Binding-site contacts:
Ligand atom OG contacts residue ARG46 of chain 26.V at 3.2 Å.
Ligand atom CE1 contacts residue ARG46 of chain 26.V at 3.7 Å.
Ligand atom O contacts residue ALA874 of chain 26.X at 3.7 Å.
Ligand atom N contacts residue ARG666 of chain 26.X at 3.4 Å.
Ligand atom C contacts residue ARG666 of chain 26.X at 3.7 Å.
Ligand atom N contacts residue ARG46 of chain 26.V at 3.9 Å.
Ligand atom CB contacts residue ASN47 of chain 26.V at 3.7 Å.
Ligand atom CD1 contacts residue ARG46 of chain 26.V at 3.9 Å.
Ligand atom CB contacts residue GLY42 of chain 26.V at 3.7 Å.
Ligand atom N contacts residue GLY42 of chain 26.V at 3.5 Å (h-bond).
Ligand atom CB contacts residue ALA874 of chain 26.X at 3.9 Å (hydrophobic).
Ligand atom CD1 contacts residue ARG33 of chain 26.V at 3.8 Å.
Ligand atom OD2 contacts residue GLY667 of chain 26.X at 3.7 Å.
Ligand atom ND2 contacts residue THR49 of chain 26.V at 3.9 Å.
Ligand atom O contacts residue ARG46 of chain 26.V at 3.9 Å.
Ligand atom N contacts residue ALA874 of chain 26.X at 3.8 Å.
Ligand atom C contacts residue ASN634 of chain 26.X at 3.8 Å.
Ligand atom OD1 contacts residue GLY667 of chain 26.X at 3.3 Å (h-bond).
Ligand atom CB contacts residue GLU911 of chain 26.X at 3.6 Å.
Ligand atom OG contacts residue PHE45 of chain 26.V at 3.3 Å (h-bond).
Ligand atom CG contacts residue ASN634 of chain 26.X at 3.9 Å.
Ligand atom CB contacts residue PHE913 of chain 26.X at 3.9 Å (hydrophobic).
Ligand atom CB contacts residue ARG666 of chain 26.X at 3.9 Å.
Ligand atom N contacts residue GLY873 of chain 26.X at 3.8 Å.
Ligand atom CG contacts residue GLU911 of chain 26.X at 3.5 Å.
Ligand atom CA contacts residue ARG666 of chain 26.X at 3.6 Å.
Ligand atom CD2 contacts residue ALA20 of chain 26.V at 3.8 Å (hydrophobic).
Ligand atom CD1 contacts residue SER21 of chain 26.V at 3.4 Å.
Ligand atom N contacts residue ARG666 of chain 26.X at 3.4 Å (salt-bridge).
Ligand atom O contacts residue ASN634 of chain 26.X at 3.0 Å (h-bond).
Ligand atom CG2 contacts residue TYR636 of chain 26.X at 3.8 Å (hydrophobic).
Ligand atom CG contacts residue GLY667 of chain 26.X at 3.7 Å.
Ligand atom OD2 contacts residue PRO864 of chain 26.X at 3.6 Å.
Ligand atom O contacts residue GLY42 of chain 26.V at 3.5 Å.
Ligand atom O contacts residue ASN43 of chain 26.V at 3.6 Å.
Ligand atom N contacts residue SER871 of chain 26.X at 3.6 Å.
Ligand atom OD1 contacts residue ASN634 of chain 26.X at 3.2 Å (h-bond).
Ligand atom OD1 contacts residue ARG666 of chain 26.X at 3.7 Å.
Ligand atom CD1 contacts residue ARG666 of chain 26.X at 3.9 Å.
Ligand atom OD2 contacts residue GLU911 of chain 26.X at 3.4 Å (salt-bridge).

Sequence of chain 26.V:
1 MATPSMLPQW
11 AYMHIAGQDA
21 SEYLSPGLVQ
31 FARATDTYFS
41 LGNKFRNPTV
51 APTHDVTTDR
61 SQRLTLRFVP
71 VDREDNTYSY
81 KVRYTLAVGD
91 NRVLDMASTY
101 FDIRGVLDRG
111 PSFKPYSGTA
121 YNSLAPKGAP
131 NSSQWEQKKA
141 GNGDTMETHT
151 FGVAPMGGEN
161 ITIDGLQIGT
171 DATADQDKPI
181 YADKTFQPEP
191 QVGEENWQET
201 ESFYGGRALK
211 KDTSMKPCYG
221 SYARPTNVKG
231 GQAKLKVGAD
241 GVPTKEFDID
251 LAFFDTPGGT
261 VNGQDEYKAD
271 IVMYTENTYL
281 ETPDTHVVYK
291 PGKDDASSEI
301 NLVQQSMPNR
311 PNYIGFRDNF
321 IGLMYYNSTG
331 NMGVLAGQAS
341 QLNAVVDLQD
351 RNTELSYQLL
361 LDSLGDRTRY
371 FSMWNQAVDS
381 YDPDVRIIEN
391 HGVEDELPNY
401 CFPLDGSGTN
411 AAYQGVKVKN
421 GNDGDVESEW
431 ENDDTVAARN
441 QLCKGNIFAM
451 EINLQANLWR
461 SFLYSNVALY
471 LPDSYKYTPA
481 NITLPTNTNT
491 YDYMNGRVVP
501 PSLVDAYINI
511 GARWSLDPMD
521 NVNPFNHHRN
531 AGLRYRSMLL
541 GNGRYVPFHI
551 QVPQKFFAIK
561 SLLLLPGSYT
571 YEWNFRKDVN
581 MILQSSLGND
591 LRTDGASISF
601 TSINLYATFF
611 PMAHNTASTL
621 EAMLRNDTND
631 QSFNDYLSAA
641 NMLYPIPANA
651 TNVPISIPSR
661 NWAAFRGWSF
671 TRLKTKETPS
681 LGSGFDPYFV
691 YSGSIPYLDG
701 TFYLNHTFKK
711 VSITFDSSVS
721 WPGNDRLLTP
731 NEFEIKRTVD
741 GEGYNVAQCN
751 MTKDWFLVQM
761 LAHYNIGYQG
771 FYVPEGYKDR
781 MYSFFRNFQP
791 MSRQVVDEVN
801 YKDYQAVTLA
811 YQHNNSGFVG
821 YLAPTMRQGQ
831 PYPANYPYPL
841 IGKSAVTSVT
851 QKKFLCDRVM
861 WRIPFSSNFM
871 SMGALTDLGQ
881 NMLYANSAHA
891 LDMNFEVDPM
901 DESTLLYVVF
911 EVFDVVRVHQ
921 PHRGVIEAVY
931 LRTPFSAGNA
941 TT

The small molecule below binds the protein below.
Small molecule (SMILES): CC[C@H](C)[C@H](NC(=O)[C@@H](N)CC(=O)O)C(=O)N[C@@H](CC(N)=O)C(=O)N[C@@H](Cc1ccccc1)C(=O)N[C@@H](CO)C(=O)N[C@@H](CO)C(=O)N[C@H](C=O)CC(C)C

Sequence of chain 26.X:
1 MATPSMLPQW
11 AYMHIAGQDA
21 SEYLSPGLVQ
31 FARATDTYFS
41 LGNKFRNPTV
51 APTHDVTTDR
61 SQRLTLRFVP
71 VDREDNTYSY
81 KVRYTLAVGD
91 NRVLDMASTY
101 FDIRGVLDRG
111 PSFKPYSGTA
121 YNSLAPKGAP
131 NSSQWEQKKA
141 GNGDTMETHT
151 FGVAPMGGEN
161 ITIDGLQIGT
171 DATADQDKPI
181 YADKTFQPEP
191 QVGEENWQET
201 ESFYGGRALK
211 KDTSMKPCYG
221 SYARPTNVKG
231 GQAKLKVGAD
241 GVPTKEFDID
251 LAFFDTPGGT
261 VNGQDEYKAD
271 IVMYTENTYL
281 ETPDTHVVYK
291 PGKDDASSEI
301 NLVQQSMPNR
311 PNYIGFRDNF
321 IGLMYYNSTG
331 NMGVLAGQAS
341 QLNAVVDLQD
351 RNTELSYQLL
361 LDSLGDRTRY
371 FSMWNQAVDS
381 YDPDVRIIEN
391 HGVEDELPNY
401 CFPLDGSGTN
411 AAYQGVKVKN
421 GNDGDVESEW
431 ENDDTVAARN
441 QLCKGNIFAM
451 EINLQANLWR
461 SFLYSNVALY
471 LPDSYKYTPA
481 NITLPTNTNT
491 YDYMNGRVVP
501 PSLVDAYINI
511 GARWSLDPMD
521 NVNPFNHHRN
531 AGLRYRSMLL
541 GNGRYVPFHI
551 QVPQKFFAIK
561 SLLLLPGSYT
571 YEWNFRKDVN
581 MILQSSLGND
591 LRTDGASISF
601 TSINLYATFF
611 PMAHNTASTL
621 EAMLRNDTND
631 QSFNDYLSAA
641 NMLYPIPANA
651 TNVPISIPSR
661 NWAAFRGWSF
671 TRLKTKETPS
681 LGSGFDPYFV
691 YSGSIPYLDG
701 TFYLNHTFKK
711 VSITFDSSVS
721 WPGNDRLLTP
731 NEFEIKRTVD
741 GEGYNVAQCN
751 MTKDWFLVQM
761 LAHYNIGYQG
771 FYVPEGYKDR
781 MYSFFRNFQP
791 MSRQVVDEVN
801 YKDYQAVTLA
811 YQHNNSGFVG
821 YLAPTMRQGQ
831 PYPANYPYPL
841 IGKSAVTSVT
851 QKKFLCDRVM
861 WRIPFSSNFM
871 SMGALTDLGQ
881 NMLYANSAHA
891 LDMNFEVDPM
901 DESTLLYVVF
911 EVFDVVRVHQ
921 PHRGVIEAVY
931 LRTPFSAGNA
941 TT